Binding-site contacts:
Ligand atom C5 contacts residue ASN494 of chain 1.A at 3.7 Å.
Ligand atom C4 contacts residue THR537 of chain 1.A at 3.5 Å.
Ligand atom C1 contacts residue ASN494 of chain 1.A at 1.4 Å.
Ligand atom O4 contacts residue THR537 of chain 1.A at 4.4 Å.
Ligand atom C3 contacts residue THR537 of chain 1.A at 4.4 Å.
Ligand atom C6 contacts residue THR552 of chain 1.A at 4.2 Å.
Ligand atom C6 contacts residue ASN494 of chain 1.A at 3.9 Å.
Ligand atom C6 contacts residue THR537 of chain 1.A at 3.3 Å.
Ligand atom O6 contacts residue THR535 of chain 1.A at 4.3 Å.
Ligand atom O5 contacts residue THR537 of chain 1.A at 3.6 Å.
Ligand atom C7 contacts residue ASN494 of chain 1.A at 3.2 Å.
Ligand atom O6 contacts residue ASN494 of chain 1.A at 3.1 Å (h-bond).
Ligand atom C8 contacts residue ASN494 of chain 1.A at 4.3 Å.
Ligand atom N2 contacts residue ASN494 of chain 1.A at 2.8 Å (h-bond).
Ligand atom O6 contacts residue THR537 of chain 1.A at 4.1 Å.
Ligand atom C5 contacts residue THR537 of chain 1.A at 3.6 Å.
Ligand atom O5 contacts residue ASN494 of chain 1.A at 2.4 Å (h-bond).
Ligand atom C3 contacts residue ASN494 of chain 1.A at 3.7 Å.
Ligand atom O7 contacts residue ASN494 of chain 1.A at 3.3 Å (h-bond).
Ligand atom C2 contacts residue ASN494 of chain 1.A at 2.5 Å.
Ligand atom C2 contacts residue THR537 of chain 1.A at 4.4 Å.
Ligand atom C4 contacts residue ASN494 of chain 1.A at 4.2 Å.

This small molecule binds to this protein.
Small molecule (SMILES): CC(=O)N[C@@H]1[C@@H](O)[C@H](O)[C@@H](CO)O[C@H]1O

Sequence of chain 1.A:
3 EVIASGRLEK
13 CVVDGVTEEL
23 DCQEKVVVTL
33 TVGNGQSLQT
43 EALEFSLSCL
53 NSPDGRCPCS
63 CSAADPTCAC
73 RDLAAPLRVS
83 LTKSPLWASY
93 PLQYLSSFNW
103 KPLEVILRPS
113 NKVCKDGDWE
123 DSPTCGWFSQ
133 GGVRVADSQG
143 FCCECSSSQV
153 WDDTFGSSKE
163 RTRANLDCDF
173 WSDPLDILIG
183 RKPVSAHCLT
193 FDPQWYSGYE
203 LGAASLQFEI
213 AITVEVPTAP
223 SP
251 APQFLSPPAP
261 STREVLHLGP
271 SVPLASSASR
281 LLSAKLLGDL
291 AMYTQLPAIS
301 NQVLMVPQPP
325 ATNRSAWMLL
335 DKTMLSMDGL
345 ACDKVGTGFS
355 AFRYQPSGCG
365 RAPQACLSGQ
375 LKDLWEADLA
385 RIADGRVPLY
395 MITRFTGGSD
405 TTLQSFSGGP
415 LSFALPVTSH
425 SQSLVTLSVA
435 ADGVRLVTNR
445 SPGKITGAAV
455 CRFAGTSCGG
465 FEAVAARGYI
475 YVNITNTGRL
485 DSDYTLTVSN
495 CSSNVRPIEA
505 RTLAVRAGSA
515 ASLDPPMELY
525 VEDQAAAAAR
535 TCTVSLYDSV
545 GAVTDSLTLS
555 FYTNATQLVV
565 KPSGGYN